Sequence of chain 1.A:
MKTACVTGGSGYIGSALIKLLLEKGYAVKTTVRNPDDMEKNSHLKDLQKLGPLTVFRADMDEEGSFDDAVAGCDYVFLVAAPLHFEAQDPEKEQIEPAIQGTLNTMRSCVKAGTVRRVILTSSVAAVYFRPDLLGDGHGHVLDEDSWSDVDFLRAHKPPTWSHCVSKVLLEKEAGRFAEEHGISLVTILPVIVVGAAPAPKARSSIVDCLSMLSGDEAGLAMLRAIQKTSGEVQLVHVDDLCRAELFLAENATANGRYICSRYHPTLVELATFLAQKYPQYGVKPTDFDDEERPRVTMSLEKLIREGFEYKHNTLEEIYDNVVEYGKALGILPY

Binding-site contacts:
Ligand atom O4 contacts residue GLN244 of chain 1.A at 2.6 Å (h-bond).
Ligand atom C9 contacts residue ALA135 of chain 1.A at 4.1 Å (hydrophobic).
Ligand atom C13 contacts residue HIS173 of chain 1.A at 3.5 Å.
Ligand atom C3 contacts residue ILE236 of chain 1.A at 3.6 Å (hydrophobic).
Ligand atom C7 contacts residue TYR138 of chain 1.A at 3.6 Å (hydrophobic).
Ligand atom O5 contacts residue TYR138 of chain 1.A at 4.2 Å.
Ligand atom C15 contacts residue TYR138 of chain 1.A at 4.2 Å (hydrophobic).
Ligand atom C14 contacts residue THR170 of chain 1.A at 4.1 Å.
Ligand atom O4 contacts residue VAL201 of chain 1.A at 3.3 Å.
Ligand atom O1 contacts residue VAL134 of chain 1.A at 4.1 Å.
Ligand atom O2 contacts residue TYR138 of chain 1.A at 3.1 Å.
Ligand atom C6 contacts residue VAL134 of chain 1.A at 3.7 Å (hydrophobic).
Ligand atom C15 contacts residue HIS173 of chain 1.A at 4.1 Å.
Ligand atom O4 contacts residue VAL243 of chain 1.A at 3.9 Å.
Ligand atom O5 contacts residue SER240 of chain 1.A at 3.6 Å (h-bond).
Ligand atom C14 contacts residue ALA135 of chain 1.A at 4.1 Å (hydrophobic).
Ligand atom C5 contacts residue ILE236 of chain 1.A at 3.8 Å (hydrophobic).
Ligand atom C6 contacts residue ILE236 of chain 1.A at 3.6 Å (hydrophobic).
Ligand atom O4 contacts residue ILE202 of chain 1.A at 3.8 Å.
Ligand atom C3 contacts residue GLN244 of chain 1.A at 4.2 Å.
Ligand atom C4 contacts residue ILE236 of chain 1.A at 3.4 Å (hydrophobic).
Ligand atom C15 contacts residue ALA135 of chain 1.A at 3.6 Å (hydrophobic).
Ligand atom C1 contacts residue VAL134 of chain 1.A at 3.9 Å (hydrophobic).
Ligand atom C10 contacts residue ALA135 of chain 1.A at 4.2 Å (hydrophobic).
Ligand atom C5 contacts residue VAL134 of chain 1.A at 3.9 Å (hydrophobic).
Ligand atom C1 contacts residue ILE236 of chain 1.A at 3.9 Å (hydrophobic).
Ligand atom O3 contacts residue MET232 of chain 1.A at 4.2 Å.
Ligand atom C12 contacts residue MET232 of chain 1.A at 4.2 Å (hydrophobic).
Ligand atom O1 contacts residue ILE236 of chain 1.A at 3.9 Å.
Ligand atom C2 contacts residue VAL201 of chain 1.A at 4.0 Å (hydrophobic).
Ligand atom C8 contacts residue TYR138 of chain 1.A at 3.4 Å (hydrophobic).
Ligand atom C2 contacts residue ILE236 of chain 1.A at 4.2 Å (hydrophobic).
Ligand atom C2 contacts residue GLN244 of chain 1.A at 3.8 Å.
Ligand atom O3 contacts residue HIS173 of chain 1.A at 3.5 Å.
Ligand atom O5 contacts residue ILE236 of chain 1.A at 3.5 Å.
Ligand atom C1 contacts residue ILE202 of chain 1.A at 3.7 Å (hydrophobic).
Ligand atom C14 contacts residue HIS173 of chain 1.A at 3.3 Å.
Ligand atom O3 contacts residue THR170 of chain 1.A at 4.0 Å.
Ligand atom C9 contacts residue VAL134 of chain 1.A at 4.1 Å (hydrophobic).
Ligand atom C1 contacts residue VAL201 of chain 1.A at 4.2 Å (hydrophobic).

The protein below binds the small molecule below.
Small molecule (SMILES): O=C1C[C@@H](c2ccc(O)cc2)Oc2cc(O)cc(O)c21